Sequence of chain 1.A:
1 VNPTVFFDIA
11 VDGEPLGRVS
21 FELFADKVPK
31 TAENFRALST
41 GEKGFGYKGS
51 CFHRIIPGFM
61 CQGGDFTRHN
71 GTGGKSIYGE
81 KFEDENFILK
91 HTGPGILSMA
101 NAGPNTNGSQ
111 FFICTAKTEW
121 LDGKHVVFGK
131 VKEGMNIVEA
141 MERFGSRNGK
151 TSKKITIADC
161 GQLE

This protein binds this small molecule.
Small molecule (SMILES): N[C@@H](CO)C(=O)O

Binding-site contacts:
Ligand atom O contacts residue PRO1 of chain 1.C at 2.2 Å (h-bond).
Ligand atom OG contacts residue PRO1 of chain 1.C at 4.2 Å.
Ligand atom C contacts residue ALA100 of chain 1.A at 4.2 Å (hydrophobic).
Ligand atom C contacts residue HIS125 of chain 1.A at 3.7 Å.
Ligand atom CB contacts residue ASN101 of chain 1.A at 3.9 Å.
Ligand atom O contacts residue ALA100 of chain 1.A at 3.2 Å.
Ligand atom OG contacts residue HIS125 of chain 1.A at 4.0 Å.
Ligand atom CA contacts residue ASN101 of chain 1.A at 3.8 Å.
Ligand atom N contacts residue ASN101 of chain 1.A at 2.8 Å (h-bond).
Ligand atom C contacts residue ASN101 of chain 1.A at 4.1 Å.
Ligand atom CA contacts residue PRO1 of chain 1.C at 2.5 Å (hydrophobic).
Ligand atom O contacts residue ASN101 of chain 1.A at 3.0 Å (h-bond).
Ligand atom O contacts residue HIS125 of chain 1.A at 3.3 Å.
Ligand atom CB contacts residue HIS125 of chain 1.A at 4.5 Å.
Ligand atom CB contacts residue PRO1 of chain 1.C at 3.4 Å (hydrophobic).
Ligand atom C contacts residue PRO1 of chain 1.C at 1.3 Å (hydrophobic).
Ligand atom N contacts residue PRO1 of chain 1.C at 3.6 Å.
Ligand atom OG contacts residue ASN101 of chain 1.A at 3.0 Å (h-bond).
Ligand atom C contacts residue GLN62 of chain 1.A at 4.3 Å.